Sequence of chain 1.A:
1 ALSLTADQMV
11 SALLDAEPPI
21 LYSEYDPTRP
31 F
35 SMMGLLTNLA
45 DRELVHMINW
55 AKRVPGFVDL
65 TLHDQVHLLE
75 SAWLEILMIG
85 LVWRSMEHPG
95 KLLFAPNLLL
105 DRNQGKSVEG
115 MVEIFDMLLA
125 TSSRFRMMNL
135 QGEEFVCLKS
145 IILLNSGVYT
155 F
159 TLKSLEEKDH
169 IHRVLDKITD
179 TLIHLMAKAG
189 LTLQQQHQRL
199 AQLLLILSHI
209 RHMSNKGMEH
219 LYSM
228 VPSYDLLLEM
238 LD

A small-molecule ligand and the protein it binds are described below.
Small molecule (SMILES): CC(C)CN1CCc2cc(O)ccc2[C@H]1c1ccc(/C=C/C(=O)O)cc1

Binding-site contacts:
Ligand atom C3 contacts residue LEU219 of chain 1.A at 3.9 Å (hydrophobic).
Ligand atom O26 contacts residue LEU81 of chain 1.A at 3.8 Å.
Ligand atom C19 contacts residue LEU219 of chain 1.A at 3.9 Å (hydrophobic).
Ligand atom C7 contacts residue MET82 of chain 1.A at 3.8 Å (hydrophobic).
Ligand atom C8 contacts residue PHE98 of chain 1.A at 3.9 Å (hydrophobic).
Ligand atom C10 contacts residue LEU81 of chain 1.A at 4.1 Å (hydrophobic).
Ligand atom O25 contacts residue VAL228 of chain 1.A at 3.1 Å (h-bond).
Ligand atom O24 contacts residue ASP45 of chain 1.A at 3.5 Å (salt-bridge).
Ligand atom C1 contacts residue MET115 of chain 1.A at 3.5 Å (hydrophobic).
Ligand atom C16 contacts residue ALA44 of chain 1.A at 3.7 Å (hydrophobic).
Ligand atom C16 contacts residue LEU78 of chain 1.A at 3.9 Å (hydrophobic).
Ligand atom C9 contacts residue LEU81 of chain 1.A at 3.7 Å (hydrophobic).
Ligand atom C1 contacts residue ILE118 of chain 1.A at 3.6 Å (hydrophobic).
Ligand atom O26 contacts residue ARG88 of chain 1.A at 3.1 Å (salt-bridge).
Ligand atom C6 contacts residue PHE98 of chain 1.A at 4.0 Å (hydrophobic).
Ligand atom C18 contacts residue ALA44 of chain 1.A at 3.9 Å (hydrophobic).
Ligand atom C19 contacts residue THR41 of chain 1.A at 3.6 Å.
Ligand atom C23 contacts residue VAL228 of chain 1.A at 3.3 Å (hydrophobic).
Ligand atom C21 contacts residue THR41 of chain 1.A at 4.0 Å.
Ligand atom C9 contacts residue LEU85 of chain 1.A at 4.1 Å (hydrophobic).
Ligand atom C7 contacts residue LEU85 of chain 1.A at 4.0 Å (hydrophobic).
Ligand atom C13 contacts residue PHE98 of chain 1.A at 3.9 Å (hydrophobic).
Ligand atom C22 contacts residue TRP77 of chain 1.A at 4.1 Å (hydrophobic).
Ligand atom C21 contacts residue LEU219 of chain 1.A at 3.8 Å (hydrophobic).
Ligand atom C3 contacts residue GLY215 of chain 1.A at 4.0 Å.
Ligand atom C11 contacts residue GLU47 of chain 1.A at 3.2 Å.
Ligand atom C11 contacts residue LEU43 of chain 1.A at 4.1 Å (hydrophobic).
Ligand atom C10 contacts residue GLU47 of chain 1.A at 3.3 Å.
Ligand atom O25 contacts residue THR41 of chain 1.A at 4.0 Å.
Ligand atom O24 contacts residue VAL228 of chain 1.A at 3.2 Å (h-bond).
Ligand atom C18 contacts residue LEU219 of chain 1.A at 3.9 Å (hydrophobic).
Ligand atom O26 contacts residue GLU47 of chain 1.A at 2.6 Å (salt-bridge).
Ligand atom C12 contacts residue LEU40 of chain 1.A at 3.6 Å (hydrophobic).
Ligand atom O24 contacts residue PRO229 of chain 1.A at 4.0 Å.
Ligand atom C17 contacts residue LEU219 of chain 1.A at 3.9 Å (hydrophobic).
Ligand atom C12 contacts residue ALA44 of chain 1.A at 4.0 Å (hydrophobic).
Ligand atom C20 contacts residue LEU40 of chain 1.A at 3.8 Å (hydrophobic).
Ligand atom C17 contacts residue ALA44 of chain 1.A at 3.5 Å (hydrophobic).
Ligand atom C17 contacts residue TRP77 of chain 1.A at 4.1 Å (hydrophobic).
Ligand atom C3 contacts residue LEU78 of chain 1.A at 4.0 Å (hydrophobic).